Binding-site contacts:
Ligand atom O5 contacts residue ASN412 of chain 1.B at 2.4 Å (h-bond).
Ligand atom C1 contacts residue ASN412 of chain 1.B at 1.4 Å.
Ligand atom O7 contacts residue SER410 of chain 1.B at 4.0 Å.
Ligand atom C2 contacts residue ASN412 of chain 1.B at 2.5 Å.
Ligand atom C4 contacts residue ASN412 of chain 1.B at 4.2 Å.
Ligand atom C7 contacts residue ASN412 of chain 1.B at 3.4 Å.
Ligand atom O7 contacts residue VAL411 of chain 1.B at 3.8 Å.
Ligand atom C8 contacts residue ASN412 of chain 1.B at 3.5 Å.
Ligand atom C5 contacts residue ASN412 of chain 1.B at 3.6 Å.
Ligand atom N2 contacts residue ASN412 of chain 1.B at 2.9 Å (h-bond).
Ligand atom C3 contacts residue ASN412 of chain 1.B at 3.8 Å.
Ligand atom O7 contacts residue ASN412 of chain 1.B at 3.9 Å.

This protein binds this small molecule.
Small molecule (SMILES): CC(=O)N[C@@H]1[C@@H](O)[C@H](O)[C@@H](CO)O[C@H]1O

Sequence of chain 1.B:
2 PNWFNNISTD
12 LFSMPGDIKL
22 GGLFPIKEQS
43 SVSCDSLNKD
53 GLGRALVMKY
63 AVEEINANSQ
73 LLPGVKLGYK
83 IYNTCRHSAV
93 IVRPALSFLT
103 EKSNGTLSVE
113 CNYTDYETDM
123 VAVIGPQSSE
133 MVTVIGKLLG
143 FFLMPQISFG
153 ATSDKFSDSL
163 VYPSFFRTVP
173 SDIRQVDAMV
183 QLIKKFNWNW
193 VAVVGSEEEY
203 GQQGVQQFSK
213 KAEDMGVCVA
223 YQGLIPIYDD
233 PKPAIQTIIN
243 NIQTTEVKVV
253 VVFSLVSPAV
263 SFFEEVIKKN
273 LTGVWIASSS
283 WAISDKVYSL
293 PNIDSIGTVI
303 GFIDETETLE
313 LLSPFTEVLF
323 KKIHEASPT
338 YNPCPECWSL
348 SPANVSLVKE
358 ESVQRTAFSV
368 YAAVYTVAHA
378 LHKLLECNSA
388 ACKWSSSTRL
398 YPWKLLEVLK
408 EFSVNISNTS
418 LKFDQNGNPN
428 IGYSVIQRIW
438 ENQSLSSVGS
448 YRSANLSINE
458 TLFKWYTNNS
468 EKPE